Sequence of chain 3.C:
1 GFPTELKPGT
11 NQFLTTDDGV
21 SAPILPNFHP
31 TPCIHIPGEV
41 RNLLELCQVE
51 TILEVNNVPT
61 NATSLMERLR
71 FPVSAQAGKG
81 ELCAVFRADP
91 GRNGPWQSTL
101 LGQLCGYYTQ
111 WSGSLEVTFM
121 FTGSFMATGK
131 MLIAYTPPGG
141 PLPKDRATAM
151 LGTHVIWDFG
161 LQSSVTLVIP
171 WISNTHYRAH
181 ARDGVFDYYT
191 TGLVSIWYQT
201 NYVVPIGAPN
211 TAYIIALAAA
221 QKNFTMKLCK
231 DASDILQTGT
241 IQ

Binding-site contacts:
Ligand atom CAS contacts residue TYR201 of chain 3.A at 3.7 Å (hydrophobic).
Ligand atom CAI contacts residue PHE135 of chain 3.A at 3.7 Å (hydrophobic).
Ligand atom CAF contacts residue ASP112 of chain 3.A at 3.6 Å.
Ligand atom CAJ contacts residue PHE155 of chain 3.A at 3.8 Å (hydrophobic).
Ligand atom OAW contacts residue MET195 of chain 3.A at 3.3 Å.
Ligand atom CAL contacts residue PRO177 of chain 3.A at 3.7 Å (hydrophobic).
Ligand atom CAA contacts residue TYR153 of chain 3.A at 3.7 Å (hydrophobic).
Ligand atom CAI contacts residue VAL192 of chain 3.A at 3.9 Å (hydrophobic).
Ligand atom CAG contacts residue GLN202 of chain 3.A at 3.5 Å.
Ligand atom OAB contacts residue TRP203 of chain 3.A at 3.8 Å.
Ligand atom CAH contacts residue PHE155 of chain 3.A at 3.7 Å (hydrophobic).
Ligand atom CAG contacts residue TRP203 of chain 3.A at 3.6 Å (hydrophobic).
Ligand atom CAG contacts residue ASN228 of chain 3.A at 3.2 Å.
Ligand atom CAE contacts residue ASN228 of chain 3.A at 3.4 Å.
Ligand atom CAF contacts residue TRP203 of chain 3.A at 3.8 Å (hydrophobic).
Ligand atom CAK contacts residue PHE135 of chain 3.A at 3.6 Å (hydrophobic).
Ligand atom NBB contacts residue TRP203 of chain 3.A at 3.9 Å.
Ligand atom CAA contacts residue PRO177 of chain 3.A at 3.3 Å (hydrophobic).
Ligand atom NBC contacts residue TRP203 of chain 3.A at 3.2 Å.
Ligand atom OAB contacts residue ASP112 of chain 3.A at 3.6 Å.
Ligand atom CAR contacts residue TYR201 of chain 3.A at 3.5 Å (hydrophobic).
Ligand atom CAD contacts residue ASP112 of chain 3.A at 3.7 Å.
Ligand atom CBA contacts residue ASN228 of chain 3.A at 3.8 Å.
Ligand atom CAN contacts residue ILE111 of chain 3.A at 3.8 Å (hydrophobic).
Ligand atom CAD contacts residue THR114 of chain 3.A at 3.6 Å.
Ligand atom NAT contacts residue PHE155 of chain 3.A at 3.9 Å.
Ligand atom CAC contacts residue PHE233 of chain 3.A at 3.9 Å (hydrophobic).
Ligand atom OAW contacts residue ILE111 of chain 3.A at 3.9 Å.
Ligand atom CAA contacts residue SER178 of chain 3.A at 3.5 Å.
Ligand atom CAP contacts residue PHE135 of chain 3.A at 3.6 Å (hydrophobic).
Ligand atom CAC contacts residue PHE137 of chain 3.A at 3.8 Å (hydrophobic).
Ligand atom CAL contacts residue PHE155 of chain 3.A at 3.7 Å (hydrophobic).
Ligand atom CBA contacts residue TRP203 of chain 3.A at 3.3 Å (hydrophobic).
Ligand atom CAE contacts residue GLN202 of chain 3.A at 3.4 Å.
Ligand atom CAP contacts residue ILE111 of chain 3.A at 3.6 Å (hydrophobic).
Ligand atom CAA contacts residue VAL179 of chain 3.A at 3.3 Å (hydrophobic).
Ligand atom CAX contacts residue TRP203 of chain 3.A at 3.5 Å (hydrophobic).
Ligand atom OAB contacts residue ILE113 of chain 3.A at 3.2 Å (h-bond).
Ligand atom CAS contacts residue TRP203 of chain 3.A at 3.5 Å (hydrophobic).
Ligand atom CAS contacts residue ASN228 of chain 3.A at 3.7 Å.

Sequence of chain 4.C:
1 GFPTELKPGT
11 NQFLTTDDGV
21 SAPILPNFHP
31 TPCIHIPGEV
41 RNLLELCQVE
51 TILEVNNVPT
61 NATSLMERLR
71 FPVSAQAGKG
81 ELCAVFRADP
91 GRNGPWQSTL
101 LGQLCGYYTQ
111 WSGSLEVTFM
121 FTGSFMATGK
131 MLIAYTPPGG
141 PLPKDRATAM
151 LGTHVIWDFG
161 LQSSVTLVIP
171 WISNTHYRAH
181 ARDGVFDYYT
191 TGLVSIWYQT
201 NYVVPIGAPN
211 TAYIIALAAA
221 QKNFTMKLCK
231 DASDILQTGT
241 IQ

Sequence of chain 3.A:
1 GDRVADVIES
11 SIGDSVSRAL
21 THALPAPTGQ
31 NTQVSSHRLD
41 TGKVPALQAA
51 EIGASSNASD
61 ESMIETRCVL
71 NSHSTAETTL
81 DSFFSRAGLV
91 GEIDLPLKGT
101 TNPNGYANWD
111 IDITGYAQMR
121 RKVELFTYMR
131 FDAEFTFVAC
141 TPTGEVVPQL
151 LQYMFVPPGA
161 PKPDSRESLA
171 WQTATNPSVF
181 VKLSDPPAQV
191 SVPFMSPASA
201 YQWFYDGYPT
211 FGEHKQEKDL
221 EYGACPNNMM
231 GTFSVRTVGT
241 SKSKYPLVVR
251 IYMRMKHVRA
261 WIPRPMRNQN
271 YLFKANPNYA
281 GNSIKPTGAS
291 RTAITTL

The protein below binds the small molecule below.
Small molecule (SMILES): CCO/N=C/c1ccc(OCCCCCN2CCN(c3ccncc3)C2=O)cc1